Sequence of chain 2.A:
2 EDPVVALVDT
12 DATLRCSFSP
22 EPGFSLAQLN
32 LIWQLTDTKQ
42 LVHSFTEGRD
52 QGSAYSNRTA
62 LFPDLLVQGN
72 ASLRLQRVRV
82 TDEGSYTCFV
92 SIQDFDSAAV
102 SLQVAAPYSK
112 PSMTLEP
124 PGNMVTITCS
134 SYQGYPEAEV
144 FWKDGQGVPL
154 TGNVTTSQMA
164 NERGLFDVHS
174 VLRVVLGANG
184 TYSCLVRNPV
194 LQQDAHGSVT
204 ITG

Binding-site contacts:
Ligand atom C8 contacts residue THR14 of chain 2.A at 3.8 Å.
Ligand atom C8 contacts residue SER18 of chain 2.A at 3.3 Å.
Ligand atom C7 contacts residue ARG75 of chain 2.A at 4.1 Å.
Ligand atom C6 contacts residue LEU66 of chain 2.A at 3.9 Å (hydrophobic).
Ligand atom C7 contacts residue THR14 of chain 2.A at 3.5 Å.
Ligand atom C3 contacts residue ASN71 of chain 2.A at 3.8 Å.
Ligand atom N2 contacts residue SER73 of chain 2.A at 3.4 Å (h-bond).
Ligand atom C7 contacts residue ASN71 of chain 2.A at 3.3 Å.
Ligand atom C6 contacts residue ARG16 of chain 2.A at 3.8 Å.
Ligand atom C2 contacts residue SER73 of chain 2.A at 4.1 Å.
Ligand atom C5 contacts residue ARG16 of chain 2.A at 4.0 Å.
Ligand atom C3 contacts residue ARG16 of chain 2.A at 3.9 Å.
Ligand atom O4 contacts residue ARG75 of chain 2.A at 2.8 Å (salt-bridge).
Ligand atom N2 contacts residue ASN71 of chain 2.A at 2.9 Å (h-bond).
Ligand atom O7 contacts residue THR14 of chain 2.A at 2.6 Å (h-bond).
Ligand atom O3 contacts residue ARG16 of chain 2.A at 3.2 Å (salt-bridge).
Ligand atom C8 contacts residue ARG75 of chain 2.A at 3.7 Å.
Ligand atom C4 contacts residue ARG75 of chain 2.A at 3.4 Å.
Ligand atom O5 contacts residue ASN71 of chain 2.A at 2.2 Å (h-bond).
Ligand atom C8 contacts residue SER73 of chain 2.A at 4.2 Å.
Ligand atom C1 contacts residue SER73 of chain 2.A at 3.5 Å.
Ligand atom C4 contacts residue ASN71 of chain 2.A at 4.0 Å.
Ligand atom C7 contacts residue SER73 of chain 2.A at 4.2 Å.
Ligand atom O3 contacts residue ARG75 of chain 2.A at 3.5 Å (salt-bridge).
Ligand atom O7 contacts residue ARG75 of chain 2.A at 3.7 Å.
Ligand atom O7 contacts residue ASN71 of chain 2.A at 3.4 Å (h-bond).
Ligand atom C5 contacts residue ASN71 of chain 2.A at 3.4 Å.
Ligand atom C1 contacts residue ASN71 of chain 2.A at 1.4 Å.
Ligand atom O5 contacts residue LEU66 of chain 2.A at 3.9 Å.
Ligand atom C8 contacts residue PHE63 of chain 2.A at 4.1 Å (hydrophobic).
Ligand atom O6 contacts residue LEU66 of chain 2.A at 4.1 Å.
Ligand atom C6 contacts residue PHE63 of chain 2.A at 3.2 Å (hydrophobic).
Ligand atom C6 contacts residue ASP12 of chain 2.A at 3.8 Å.
Ligand atom O6 contacts residue ARG16 of chain 2.A at 2.8 Å (salt-bridge).
Ligand atom O6 contacts residue PHE63 of chain 2.A at 4.2 Å.
Ligand atom O5 contacts residue ARG16 of chain 2.A at 3.2 Å (salt-bridge).
Ligand atom C8 contacts residue CYS17 of chain 2.A at 3.5 Å (hydrophobic).
Ligand atom C2 contacts residue ASN71 of chain 2.A at 2.5 Å.
Ligand atom C4 contacts residue ASP12 of chain 2.A at 3.9 Å.
Ligand atom C3 contacts residue ARG75 of chain 2.A at 3.5 Å.

This small molecule binds to this protein.
Small molecule (SMILES): CC(=O)N[C@H]1[C@H](O[C@H]2[C@H](O)[C@@H](NC(C)=O)CO[C@@H]2CO)O[C@H](CO)[C@@H](O[C@@H]2O[C@H](CO[C@H]3O[C@H](CO)[C@@H](O)[C@H](O)[C@@H]3O)[C@@H](O)[C@H](O)[C@@H]2O)[C@@H]1O